Sequence of chain 1.C:
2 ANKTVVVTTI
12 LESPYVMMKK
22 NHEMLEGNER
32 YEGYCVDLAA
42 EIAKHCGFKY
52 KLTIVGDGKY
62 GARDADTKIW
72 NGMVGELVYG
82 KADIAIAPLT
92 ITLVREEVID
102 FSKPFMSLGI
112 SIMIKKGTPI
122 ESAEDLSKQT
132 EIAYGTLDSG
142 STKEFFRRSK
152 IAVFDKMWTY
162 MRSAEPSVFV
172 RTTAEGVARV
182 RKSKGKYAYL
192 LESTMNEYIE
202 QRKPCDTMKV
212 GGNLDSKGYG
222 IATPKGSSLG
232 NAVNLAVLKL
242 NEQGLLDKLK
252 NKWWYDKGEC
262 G

Binding-site contacts:
Ligand atom O3 contacts residue TYR61 of chain 1.C at 3.1 Å.
Ligand atom N1 contacts residue GLU193 of chain 1.C at 3.3 Å (salt-bridge).
Ligand atom C5 contacts residue SER142 of chain 1.C at 3.5 Å.
Ligand atom C13 contacts residue GLU193 of chain 1.C at 4.0 Å.
Ligand atom C8 contacts residue GLY110 of chain 1.C at 4.0 Å.
Ligand atom O3 contacts residue ARG96 of chain 1.C at 2.9 Å (salt-bridge).
Ligand atom C9 contacts residue LEU109 of chain 1.C at 3.8 Å (hydrophobic).
Ligand atom O2 contacts residue TYR61 of chain 1.C at 3.8 Å.
Ligand atom C12 contacts residue ASP216 of chain 1.C at 3.3 Å.
Ligand atom C4 contacts residue THR91 of chain 1.C at 3.7 Å.
Ligand atom N1 contacts residue TYR220 of chain 1.C at 3.6 Å.
Ligand atom C15 contacts residue THR91 of chain 1.C at 4.0 Å.
Ligand atom O2 contacts residue PRO89 of chain 1.C at 3.8 Å.
Ligand atom C9 contacts residue GLU193 of chain 1.C at 3.5 Å.
Ligand atom C7 contacts residue GLY110 of chain 1.C at 3.9 Å.
Ligand atom C5 contacts residue THR91 of chain 1.C at 3.5 Å.
Ligand atom C12 contacts residue LYS218 of chain 1.C at 3.9 Å.
Ligand atom O2 contacts residue LEU90 of chain 1.C at 3.5 Å.
Ligand atom C2 contacts residue THR91 of chain 1.C at 3.3 Å.
Ligand atom O1 contacts residue ASP216 of chain 1.C at 2.4 Å (salt-bridge).
Ligand atom C15 contacts residue ARG96 of chain 1.C at 3.5 Å.
Ligand atom C7 contacts residue ILE111 of chain 1.C at 3.8 Å (hydrophobic).
Ligand atom O1 contacts residue LYS218 of chain 1.C at 3.7 Å.
Ligand atom C15 contacts residue TYR61 of chain 1.C at 3.5 Å (hydrophobic).
Ligand atom C14 contacts residue THR91 of chain 1.C at 3.8 Å.
Ligand atom C1 contacts residue GLU193 of chain 1.C at 3.7 Å.
Ligand atom O2 contacts residue ARG96 of chain 1.C at 2.8 Å (salt-bridge).
Ligand atom C8 contacts residue GLU193 of chain 1.C at 4.0 Å.
Ligand atom N1 contacts residue THR91 of chain 1.C at 2.9 Å (h-bond).
Ligand atom C6 contacts residue THR91 of chain 1.C at 3.4 Å.
Ligand atom C12 contacts residue ILE111 of chain 1.C at 3.9 Å (hydrophobic).
Ligand atom C14 contacts residue PRO89 of chain 1.C at 3.8 Å (hydrophobic).
Ligand atom C3 contacts residue THR91 of chain 1.C at 3.6 Å.
Ligand atom C4 contacts residue SER142 of chain 1.C at 3.3 Å.
Ligand atom O1 contacts residue ILE111 of chain 1.C at 3.7 Å.
Ligand atom C8 contacts residue LEU109 of chain 1.C at 3.6 Å (hydrophobic).
Ligand atom C7 contacts residue ASP216 of chain 1.C at 3.4 Å.
Ligand atom O2 contacts residue THR91 of chain 1.C at 2.8 Å (h-bond).
Ligand atom N1 contacts residue PRO89 of chain 1.C at 3.0 Å (h-bond).
Ligand atom C1 contacts residue THR91 of chain 1.C at 3.2 Å.

A protein and the small-molecule ligand that binds it are described below.
Small molecule (SMILES): N[C@H](Cc1cccc(-c2cccc(O)c2)c1)C(=O)O